Binding-site contacts:
Ligand atom O1S contacts residue LYS215 of chain 39.A at 3.9 Å.
Ligand atom C3 contacts residue ASP229 of chain 39.A at 4.4 Å.
Ligand atom O2S contacts residue GLY222 of chain 39.A at 3.4 Å (h-bond).
Ligand atom S1 contacts residue GLY222 of chain 39.A at 3.8 Å.
Ligand atom C3 contacts residue TRP374 of chain 39.A at 4.0 Å (hydrophobic).
Ligand atom O2S contacts residue LYS215 of chain 39.A at 3.1 Å (salt-bridge).
Ligand atom C2 contacts residue TRP374 of chain 39.A at 4.0 Å (hydrophobic).
Ligand atom S1 contacts residue ARG224 of chain 39.A at 4.0 Å.
Ligand atom O1S contacts residue GLY222 of chain 39.A at 3.0 Å (h-bond).
Ligand atom S1 contacts residue TRP374 of chain 39.A at 4.4 Å.
Ligand atom O1S contacts residue PHE223 of chain 39.A at 3.2 Å.
Ligand atom O1S contacts residue ARG224 of chain 39.A at 2.9 Å (salt-bridge).
Ligand atom C1 contacts residue TRP374 of chain 39.A at 3.3 Å (hydrophobic).
Ligand atom N1 contacts residue TRP374 of chain 39.A at 3.5 Å.
Ligand atom S1 contacts residue LYS215 of chain 39.A at 4.1 Å.
Ligand atom C1 contacts residue ARG224 of chain 39.A at 4.1 Å.
Ligand atom C2 contacts residue ARG224 of chain 39.A at 4.0 Å.
Ligand atom O1S contacts residue TRP374 of chain 39.A at 4.0 Å.
Ligand atom O3S contacts residue ARG224 of chain 39.A at 3.8 Å.

Sequence of chain 39.A:
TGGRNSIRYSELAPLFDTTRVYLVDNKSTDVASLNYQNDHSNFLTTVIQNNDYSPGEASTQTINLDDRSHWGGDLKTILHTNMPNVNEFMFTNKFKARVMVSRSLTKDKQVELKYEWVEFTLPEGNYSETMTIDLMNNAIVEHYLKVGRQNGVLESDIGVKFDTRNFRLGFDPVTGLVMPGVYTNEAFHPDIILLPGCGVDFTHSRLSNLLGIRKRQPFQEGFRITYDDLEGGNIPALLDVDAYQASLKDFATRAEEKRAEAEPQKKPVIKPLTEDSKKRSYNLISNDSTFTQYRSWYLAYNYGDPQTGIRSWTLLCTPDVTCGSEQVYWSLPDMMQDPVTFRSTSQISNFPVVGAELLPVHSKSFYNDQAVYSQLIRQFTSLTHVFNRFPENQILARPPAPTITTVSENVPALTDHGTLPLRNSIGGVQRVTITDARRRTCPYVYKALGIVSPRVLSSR

The small molecule below binds the protein below.
Small molecule (SMILES): CCCCCCCCCCCC[N+](C)(C)CCCS(=O)(=O)O